The small molecule below binds the protein below.
Small molecule (SMILES): CCCc1nc(C)c2c(=O)nc(-c3cc(S(=O)(=O)N4CCN(CC)CC4)ccc3OCC)[nH]n12

Binding-site contacts:
Ligand atom N22 contacts residue PHE316 of chain 1.A at 3.6 Å.
Ligand atom C31 contacts residue ASN265 of chain 1.A at 3.4 Å.
Ligand atom O27 contacts residue TYR103 of chain 1.A at 3.4 Å (h-bond).
Ligand atom O27 contacts residue ASN265 of chain 1.A at 3.8 Å.
Ligand atom C20 contacts residue SER299 of chain 1.A at 3.8 Å.
Ligand atom C33 contacts residue GLN313 of chain 1.A at 3.2 Å.
Ligand atom C6 contacts residue MET217 of chain 1.A at 4.1 Å (hydrophobic).
Ligand atom C21 contacts residue PHE316 of chain 1.A at 3.4 Å (hydrophobic).
Ligand atom C15 contacts residue MET301 of chain 1.A at 3.9 Å (hydrophobic).
Ligand atom N29 contacts residue GLN313 of chain 1.A at 3.1 Å (h-bond).
Ligand atom C2 contacts residue HIS104 of chain 1.A at 3.8 Å.
Ligand atom C32 contacts residue GLN313 of chain 1.A at 3.3 Å.
Ligand atom C8 contacts residue PHE316 of chain 1.A at 4.0 Å (hydrophobic).
Ligand atom C31 contacts residue ILE280 of chain 1.A at 4.1 Å (hydrophobic).
Ligand atom C4 contacts residue PHE284 of chain 1.A at 4.1 Å (hydrophobic).
Ligand atom N29 contacts residue PHE316 of chain 1.A at 3.5 Å.
Ligand atom C13 contacts residue SER299 of chain 1.A at 3.6 Å.
Ligand atom C30 contacts residue PHE316 of chain 1.A at 3.3 Å (hydrophobic).
Ligand atom C23 contacts residue PHE316 of chain 1.A at 3.6 Å (hydrophobic).
Ligand atom C16 contacts residue MET301 of chain 1.A at 3.4 Å (hydrophobic).
Ligand atom C33 contacts residue MET281 of chain 1.A at 3.5 Å (hydrophobic).
Ligand atom C34 contacts residue MET301 of chain 1.A at 3.8 Å (hydrophobic).
Ligand atom C34 contacts residue SER312 of chain 1.A at 2.7 Å.
Ligand atom C1 contacts residue HIS104 of chain 1.A at 3.1 Å.
Ligand atom C34 contacts residue MET281 of chain 1.A at 3.4 Å (hydrophobic).
Ligand atom C24 contacts residue PHE316 of chain 1.A at 3.2 Å (hydrophobic).
Ligand atom C28 contacts residue GLN313 of chain 1.A at 4.0 Å.
Ligand atom C34 contacts residue GLN313 of chain 1.A at 3.3 Å.
Ligand atom C32 contacts residue PHE316 of chain 1.A at 3.6 Å (hydrophobic).
Ligand atom C33 contacts residue PHE284 of chain 1.A at 3.9 Å (hydrophobic).
Ligand atom N25 contacts residue PHE316 of chain 1.A at 3.2 Å.
Ligand atom N26 contacts residue PHE316 of chain 1.A at 3.4 Å.
Ligand atom C30 contacts residue GLN313 of chain 1.A at 3.7 Å.
Ligand atom C28 contacts residue ILE280 of chain 1.A at 3.8 Å (hydrophobic).
Ligand atom O11 contacts residue MET217 of chain 1.A at 3.4 Å.
Ligand atom C28 contacts residue PHE316 of chain 1.A at 3.4 Å (hydrophobic).
Ligand atom N22 contacts residue LEU263 of chain 1.A at 4.0 Å.
Ligand atom C24 contacts residue ILE280 of chain 1.A at 4.0 Å (hydrophobic).
Ligand atom N29 contacts residue ILE280 of chain 1.A at 3.7 Å.
Ligand atom C5 contacts residue MET217 of chain 1.A at 4.1 Å (hydrophobic).

Sequence of chain 1.A:
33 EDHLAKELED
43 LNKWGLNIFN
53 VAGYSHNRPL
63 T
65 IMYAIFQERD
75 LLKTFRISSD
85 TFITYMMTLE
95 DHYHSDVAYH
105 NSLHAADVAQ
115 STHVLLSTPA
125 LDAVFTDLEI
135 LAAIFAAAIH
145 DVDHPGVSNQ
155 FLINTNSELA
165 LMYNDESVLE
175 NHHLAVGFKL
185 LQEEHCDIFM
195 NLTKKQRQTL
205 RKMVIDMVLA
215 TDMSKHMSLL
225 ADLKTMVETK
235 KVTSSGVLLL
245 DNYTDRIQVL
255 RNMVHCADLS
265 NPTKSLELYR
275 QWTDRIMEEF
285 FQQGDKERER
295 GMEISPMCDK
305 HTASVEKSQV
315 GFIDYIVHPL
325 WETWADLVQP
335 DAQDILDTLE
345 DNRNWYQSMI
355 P